Sequence of chain 1.B:
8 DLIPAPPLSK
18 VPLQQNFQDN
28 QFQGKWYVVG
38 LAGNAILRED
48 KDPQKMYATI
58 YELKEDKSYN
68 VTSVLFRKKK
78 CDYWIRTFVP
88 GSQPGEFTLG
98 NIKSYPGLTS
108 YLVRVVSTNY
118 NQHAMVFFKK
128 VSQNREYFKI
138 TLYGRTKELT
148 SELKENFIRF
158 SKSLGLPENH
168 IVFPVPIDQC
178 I

A small-molecule ligand and the protein it binds are described below.
Small molecule (SMILES): O=C(NCCCN(CCCCN(CCCNC(=O)c1cccc(O)c1O)C(=O)c1cccc(O)c1O)C(=O)c1cccc(O)c1O)c1cccc(O)c1O

Binding-site contacts:
Ligand atom O51 contacts residue ZR1 of chain 1.J at 3.9 Å.
Ligand atom C42 contacts residue ASN41 of chain 1.B at 4.3 Å.
Ligand atom C41 contacts residue ILE43 of chain 1.B at 4.0 Å (hydrophobic).
Ligand atom O53 contacts residue ILE43 of chain 1.B at 3.8 Å.
Ligand atom C43 contacts residue TYR134 of chain 1.B at 3.8 Å (hydrophobic).
Ligand atom C42 contacts residue ALA42 of chain 1.B at 3.7 Å (hydrophobic).
Ligand atom C41 contacts residue ALA42 of chain 1.B at 3.5 Å (hydrophobic).
Ligand atom C45 contacts residue ZR1 of chain 1.J at 4.2 Å.
Ligand atom C44 contacts residue LYS127 of chain 1.B at 3.6 Å.
Ligand atom C44 contacts residue TYR134 of chain 1.B at 4.5 Å (hydrophobic).
Ligand atom C42 contacts residue LYS136 of chain 1.B at 4.1 Å.
Ligand atom O50 contacts residue ZR1 of chain 1.J at 3.1 Å.
Ligand atom O50 contacts residue LYS127 of chain 1.B at 3.0 Å (salt-bridge).
Ligand atom C43 contacts residue LYS127 of chain 1.B at 4.5 Å.
Ligand atom C43 contacts residue PHE135 of chain 1.B at 3.7 Å (hydrophobic).
Ligand atom C45 contacts residue LYS127 of chain 1.B at 3.6 Å.
Ligand atom O53 contacts residue ALA42 of chain 1.B at 4.4 Å.
Ligand atom C45 contacts residue LYS136 of chain 1.B at 3.8 Å.
Ligand atom O51 contacts residue LYS136 of chain 1.B at 3.8 Å.
Ligand atom C42 contacts residue TYR134 of chain 1.B at 4.3 Å (hydrophobic).
Ligand atom O51 contacts residue LYS127 of chain 1.B at 3.2 Å.
Ligand atom C42 contacts residue PHE135 of chain 1.B at 3.7 Å (hydrophobic).
Ligand atom C44 contacts residue LYS136 of chain 1.B at 3.8 Å.
Ligand atom C42 contacts residue ILE43 of chain 1.B at 4.4 Å (hydrophobic).
Ligand atom C43 contacts residue LYS136 of chain 1.B at 3.8 Å.
Ligand atom O50 contacts residue LYS136 of chain 1.B at 3.6 Å (salt-bridge).